The protein below binds the small molecule below.
Small molecule (SMILES): CC(=O)N[C@@H]1[C@@H](O)[C@H](O)[C@@H](CO)O[C@H]1O

Binding-site contacts:
Ligand atom C7 contacts residue ASN163 of chain 1.A at 3.9 Å.
Ligand atom C4 contacts residue ASN163 of chain 1.A at 4.3 Å.
Ligand atom O5 contacts residue GLU130 of chain 1.A at 4.0 Å.
Ligand atom C6 contacts residue ASN163 of chain 1.A at 4.4 Å.
Ligand atom O6 contacts residue ASN163 of chain 1.A at 3.8 Å.
Ligand atom C2 contacts residue ASN163 of chain 1.A at 2.5 Å.
Ligand atom C1 contacts residue ASN163 of chain 1.A at 1.4 Å.
Ligand atom N2 contacts residue ASN163 of chain 1.A at 2.9 Å (h-bond).
Ligand atom C1 contacts residue GLU130 of chain 1.A at 3.6 Å.
Ligand atom O5 contacts residue ASN163 of chain 1.A at 2.4 Å (h-bond).
Ligand atom C3 contacts residue ASN163 of chain 1.A at 3.8 Å.
Ligand atom O6 contacts residue ASN162 of chain 1.A at 4.3 Å.
Ligand atom C5 contacts residue ASN163 of chain 1.A at 3.7 Å.

Sequence of chain 1.A:
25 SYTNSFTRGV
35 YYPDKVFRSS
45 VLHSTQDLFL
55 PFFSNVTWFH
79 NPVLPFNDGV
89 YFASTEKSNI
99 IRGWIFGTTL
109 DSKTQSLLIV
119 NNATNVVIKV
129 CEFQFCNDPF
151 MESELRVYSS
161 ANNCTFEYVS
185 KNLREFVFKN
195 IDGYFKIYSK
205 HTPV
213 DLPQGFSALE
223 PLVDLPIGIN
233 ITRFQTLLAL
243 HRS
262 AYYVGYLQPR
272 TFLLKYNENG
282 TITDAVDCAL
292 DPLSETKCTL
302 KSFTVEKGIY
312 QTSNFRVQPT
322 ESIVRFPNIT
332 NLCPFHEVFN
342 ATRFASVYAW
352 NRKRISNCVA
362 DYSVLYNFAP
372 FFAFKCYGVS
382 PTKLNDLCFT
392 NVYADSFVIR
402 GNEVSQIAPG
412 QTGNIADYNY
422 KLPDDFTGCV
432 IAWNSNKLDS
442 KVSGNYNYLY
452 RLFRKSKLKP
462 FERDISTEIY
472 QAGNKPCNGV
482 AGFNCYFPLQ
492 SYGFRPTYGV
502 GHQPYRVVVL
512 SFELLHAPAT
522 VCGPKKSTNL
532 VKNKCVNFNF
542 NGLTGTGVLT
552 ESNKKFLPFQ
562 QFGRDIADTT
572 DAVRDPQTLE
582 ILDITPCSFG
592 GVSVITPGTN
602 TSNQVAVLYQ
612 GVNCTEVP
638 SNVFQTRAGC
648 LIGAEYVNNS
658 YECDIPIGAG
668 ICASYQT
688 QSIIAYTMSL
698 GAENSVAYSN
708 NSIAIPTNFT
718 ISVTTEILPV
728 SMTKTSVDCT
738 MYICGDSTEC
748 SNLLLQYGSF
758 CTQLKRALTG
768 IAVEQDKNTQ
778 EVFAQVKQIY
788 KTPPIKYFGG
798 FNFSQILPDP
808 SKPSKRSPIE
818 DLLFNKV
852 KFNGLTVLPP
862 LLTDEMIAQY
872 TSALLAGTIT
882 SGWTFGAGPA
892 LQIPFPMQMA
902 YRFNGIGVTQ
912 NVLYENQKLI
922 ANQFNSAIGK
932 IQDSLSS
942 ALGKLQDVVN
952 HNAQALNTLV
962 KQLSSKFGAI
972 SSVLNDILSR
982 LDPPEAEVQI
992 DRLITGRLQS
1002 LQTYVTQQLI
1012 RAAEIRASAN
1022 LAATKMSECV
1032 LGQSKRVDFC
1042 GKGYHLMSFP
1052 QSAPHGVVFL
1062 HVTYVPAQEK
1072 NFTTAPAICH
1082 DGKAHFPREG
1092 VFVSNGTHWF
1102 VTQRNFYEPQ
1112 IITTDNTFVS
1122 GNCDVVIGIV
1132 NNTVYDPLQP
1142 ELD